Binding-site contacts:
Ligand atom O contacts residue LYS311 of chain 1.D at 4.0 Å.
Ligand atom CG1 contacts residue LEU320 of chain 1.D at 4.0 Å (hydrophobic).
Ligand atom CB contacts residue SER315 of chain 1.D at 3.4 Å.
Ligand atom CB contacts residue ASP318 of chain 1.D at 4.0 Å.
Ligand atom C contacts residue LYS311 of chain 1.D at 3.7 Å.
Ligand atom O contacts residue MGM1 of chain 1.W at 3.9 Å.
Ligand atom CG contacts residue SER315 of chain 1.D at 4.0 Å.
Ligand atom CA contacts residue TYR166 of chain 1.C at 4.0 Å (hydrophobic).
Ligand atom O contacts residue LYS311 of chain 1.D at 3.5 Å.
Ligand atom CB contacts residue ZN1 of chain 1.U at 3.6 Å.
Ligand atom CB contacts residue HIS321 of chain 1.D at 3.9 Å.
Ligand atom O contacts residue TYR166 of chain 1.C at 3.5 Å.
Ligand atom SG contacts residue HIS321 of chain 1.D at 3.5 Å (h-bond).
Ligand atom O contacts residue GLN167 of chain 1.C at 3.0 Å (h-bond).
Ligand atom CD2 contacts residue PHE174 of chain 1.D at 3.9 Å (hydrophobic).
Ligand atom CA contacts residue ARG173 of chain 1.D at 3.8 Å.
Ligand atom CD2 contacts residue ARG173 of chain 1.D at 3.9 Å.
Ligand atom O contacts residue TYR166 of chain 1.C at 3.4 Å.
Ligand atom SG contacts residue ASP269 of chain 1.D at 3.1 Å (salt-bridge).
Ligand atom O contacts residue MGM1 of chain 1.W at 3.5 Å.
Ligand atom OD1 contacts residue SER315 of chain 1.D at 3.6 Å.
Ligand atom CD2 contacts residue ALA123 of chain 1.D at 3.9 Å (hydrophobic).
Ligand atom C contacts residue ARG173 of chain 1.D at 3.7 Å.
Ligand atom O contacts residue TYR166 of chain 1.C at 3.9 Å.
Ligand atom OD1 contacts residue TRP312 of chain 1.D at 3.6 Å.
Ligand atom CD1 contacts residue ALA123 of chain 1.D at 3.9 Å (hydrophobic).
Ligand atom O contacts residue LEU320 of chain 1.D at 3.6 Å.
Ligand atom CG contacts residue TRP312 of chain 1.D at 3.6 Å (hydrophobic).
Ligand atom OXT contacts residue TYR166 of chain 1.C at 3.8 Å.
Ligand atom CD1 contacts residue MET124 of chain 1.D at 3.6 Å (hydrophobic).
Ligand atom ND2 contacts residue TRP312 of chain 1.D at 3.8 Å.
Ligand atom C contacts residue TYR166 of chain 1.C at 3.5 Å (hydrophobic).
Ligand atom N contacts residue TYR166 of chain 1.C at 4.0 Å.
Ligand atom CG2 contacts residue LEU320 of chain 1.D at 4.0 Å (hydrophobic).
Ligand atom C contacts residue TYR166 of chain 1.C at 3.8 Å (hydrophobic).
Ligand atom O contacts residue ARG173 of chain 1.D at 2.8 Å (salt-bridge).
Ligand atom CD1 contacts residue SER46 of chain 1.D at 4.0 Å.
Ligand atom N contacts residue HIS321 of chain 1.D at 3.9 Å.
Ligand atom SG contacts residue ZN1 of chain 1.U at 2.4 Å.
Ligand atom CB contacts residue MGM1 of chain 1.W at 4.0 Å.

Sequence of chain 1.C:
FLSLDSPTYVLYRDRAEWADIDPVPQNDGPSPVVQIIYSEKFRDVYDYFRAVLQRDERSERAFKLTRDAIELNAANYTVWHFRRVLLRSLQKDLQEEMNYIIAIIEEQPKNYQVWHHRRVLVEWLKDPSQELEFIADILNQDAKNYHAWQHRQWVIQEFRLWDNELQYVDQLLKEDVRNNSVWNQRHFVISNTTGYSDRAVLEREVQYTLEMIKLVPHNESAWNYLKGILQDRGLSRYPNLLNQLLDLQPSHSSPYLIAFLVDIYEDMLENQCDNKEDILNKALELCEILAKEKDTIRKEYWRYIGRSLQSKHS

Sequence of chain 1.D:
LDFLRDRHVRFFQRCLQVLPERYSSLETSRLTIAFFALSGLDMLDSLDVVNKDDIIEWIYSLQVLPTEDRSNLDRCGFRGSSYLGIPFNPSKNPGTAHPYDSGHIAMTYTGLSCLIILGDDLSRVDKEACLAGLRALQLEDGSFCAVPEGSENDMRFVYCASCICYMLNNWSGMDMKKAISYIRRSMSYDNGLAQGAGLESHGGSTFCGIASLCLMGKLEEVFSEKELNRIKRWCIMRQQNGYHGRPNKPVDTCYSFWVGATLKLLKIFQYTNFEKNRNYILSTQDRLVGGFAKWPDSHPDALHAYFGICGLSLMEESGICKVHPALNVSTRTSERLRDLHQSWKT

This protein binds this small molecule.
Small molecule (SMILES): CC(C)C[C@H](NC(=O)[C@@H](NC(=O)[C@H](CCCCN)NC(=O)[C@H](CS)NC(=O)[C@H](CS)NC(=O)[C@@H](N)CC(N)=O)C(C)C)C(=O)O